A small-molecule ligand and the protein it binds are described below.
Small molecule (SMILES): CC(C)OC(=O)N[C@@H](Cc1ccccc1)C(=O)N[C@H](CO)C[C@@H]1CCNC1=O

Binding-site contacts:
Ligand atom C31 contacts residue ALA145 of chain 1.A at 3.8 Å (hydrophobic).
Ligand atom C20 contacts residue LEU128 of chain 1.A at 3.4 Å (hydrophobic).
Ligand atom C34 contacts residue LYS144 of chain 1.A at 3.7 Å.
Ligand atom C27 contacts residue HIS41 of chain 1.A at 3.4 Å.
Ligand atom C21 contacts residue ARG40 of chain 1.A at 3.4 Å.
Ligand atom N13 contacts residue SER129 of chain 1.A at 3.7 Å.
Ligand atom C26 contacts residue CYS148 of chain 1.A at 2.7 Å (hydrophobic).
Ligand atom O28 contacts residue HIS41 of chain 1.A at 2.1 Å (h-bond).
Ligand atom N33 contacts residue THR143 of chain 1.A at 3.4 Å (h-bond).
Ligand atom C20 contacts residue GLU72 of chain 1.A at 3.5 Å.
Ligand atom O1 contacts residue LYS144 of chain 1.A at 3.3 Å (salt-bridge).
Ligand atom O28 contacts residue CYS148 of chain 1.A at 2.4 Å (h-bond).
Ligand atom C19 contacts residue GLU72 of chain 1.A at 3.7 Å.
Ligand atom N24 contacts residue GLY164 of chain 1.A at 3.6 Å.
Ligand atom C27 contacts residue CYS148 of chain 1.A at 1.7 Å (hydrophobic).
Ligand atom C22 contacts residue SER129 of chain 1.A at 3.2 Å.
Ligand atom O1 contacts residue THR143 of chain 1.A at 2.9 Å (h-bond).
Ligand atom C30 contacts residue GLY165 of chain 1.A at 3.6 Å.
Ligand atom C34 contacts residue GLY164 of chain 1.A at 3.5 Å.
Ligand atom O14 contacts residue SER129 of chain 1.A at 2.9 Å (h-bond).
Ligand atom C12 contacts residue SER129 of chain 1.A at 3.3 Å.
Ligand atom C16 contacts residue SER129 of chain 1.A at 3.0 Å.
Ligand atom O1 contacts residue GLY165 of chain 1.A at 3.4 Å (h-bond).
Ligand atom N24 contacts residue CYS148 of chain 1.A at 3.1 Å (h-bond).
Ligand atom C18 contacts residue LEU128 of chain 1.A at 3.4 Å (hydrophobic).
Ligand atom C21 contacts residue SER129 of chain 1.A at 3.7 Å.
Ligand atom C30 contacts residue GLY164 of chain 1.A at 3.7 Å.
Ligand atom C15 contacts residue ILE163 of chain 1.A at 3.7 Å (hydrophobic).
Ligand atom C20 contacts residue ARG40 of chain 1.A at 3.1 Å.
Ligand atom N13 contacts residue LEU128 of chain 1.A at 3.2 Å.
Ligand atom C15 contacts residue LEU128 of chain 1.A at 3.8 Å (hydrophobic).
Ligand atom C21 contacts residue LEU128 of chain 1.A at 3.8 Å (hydrophobic).
Ligand atom C34 contacts residue GLY165 of chain 1.A at 3.2 Å.
Ligand atom O1 contacts residue HIS162 of chain 1.A at 2.9 Å.
Ligand atom N24 contacts residue ILE163 of chain 1.A at 3.3 Å (h-bond).
Ligand atom N33 contacts residue GLY165 of chain 1.A at 3.5 Å (h-bond).
Ligand atom C29 contacts residue CYS148 of chain 1.A at 3.2 Å (hydrophobic).
Ligand atom C19 contacts residue LEU128 of chain 1.A at 3.4 Å (hydrophobic).
Ligand atom C17 contacts residue SER129 of chain 1.A at 3.1 Å.
Ligand atom O1 contacts residue GLY164 of chain 1.A at 3.3 Å.

Sequence of chain 1.A:
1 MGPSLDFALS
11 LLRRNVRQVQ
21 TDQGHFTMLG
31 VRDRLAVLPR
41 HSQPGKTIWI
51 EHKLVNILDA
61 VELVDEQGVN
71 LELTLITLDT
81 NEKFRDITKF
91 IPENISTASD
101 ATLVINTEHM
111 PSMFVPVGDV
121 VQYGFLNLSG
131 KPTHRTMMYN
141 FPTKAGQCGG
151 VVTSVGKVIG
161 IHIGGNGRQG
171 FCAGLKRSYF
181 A